Binding-site contacts:
Ligand atom O7 contacts residue ASN603 of chain 1.B at 3.6 Å (h-bond).
Ligand atom O6 contacts residue ASN603 of chain 1.B at 3.8 Å.
Ligand atom C5 contacts residue ASN603 of chain 1.B at 3.7 Å.
Ligand atom C8 contacts residue ASN603 of chain 1.B at 4.5 Å.
Ligand atom O7 contacts residue THR604 of chain 1.B at 3.9 Å.
Ligand atom C4 contacts residue ASN603 of chain 1.B at 4.2 Å.
Ligand atom O5 contacts residue ASN603 of chain 1.B at 2.4 Å (h-bond).
Ligand atom C2 contacts residue ASN603 of chain 1.B at 2.4 Å.
Ligand atom C1 contacts residue ASN603 of chain 1.B at 1.4 Å.
Ligand atom C3 contacts residue ASN603 of chain 1.B at 3.7 Å.
Ligand atom C7 contacts residue ASN603 of chain 1.B at 3.5 Å.
Ligand atom N2 contacts residue ASN603 of chain 1.B at 2.7 Å (h-bond).

Sequence of chain 1.B:
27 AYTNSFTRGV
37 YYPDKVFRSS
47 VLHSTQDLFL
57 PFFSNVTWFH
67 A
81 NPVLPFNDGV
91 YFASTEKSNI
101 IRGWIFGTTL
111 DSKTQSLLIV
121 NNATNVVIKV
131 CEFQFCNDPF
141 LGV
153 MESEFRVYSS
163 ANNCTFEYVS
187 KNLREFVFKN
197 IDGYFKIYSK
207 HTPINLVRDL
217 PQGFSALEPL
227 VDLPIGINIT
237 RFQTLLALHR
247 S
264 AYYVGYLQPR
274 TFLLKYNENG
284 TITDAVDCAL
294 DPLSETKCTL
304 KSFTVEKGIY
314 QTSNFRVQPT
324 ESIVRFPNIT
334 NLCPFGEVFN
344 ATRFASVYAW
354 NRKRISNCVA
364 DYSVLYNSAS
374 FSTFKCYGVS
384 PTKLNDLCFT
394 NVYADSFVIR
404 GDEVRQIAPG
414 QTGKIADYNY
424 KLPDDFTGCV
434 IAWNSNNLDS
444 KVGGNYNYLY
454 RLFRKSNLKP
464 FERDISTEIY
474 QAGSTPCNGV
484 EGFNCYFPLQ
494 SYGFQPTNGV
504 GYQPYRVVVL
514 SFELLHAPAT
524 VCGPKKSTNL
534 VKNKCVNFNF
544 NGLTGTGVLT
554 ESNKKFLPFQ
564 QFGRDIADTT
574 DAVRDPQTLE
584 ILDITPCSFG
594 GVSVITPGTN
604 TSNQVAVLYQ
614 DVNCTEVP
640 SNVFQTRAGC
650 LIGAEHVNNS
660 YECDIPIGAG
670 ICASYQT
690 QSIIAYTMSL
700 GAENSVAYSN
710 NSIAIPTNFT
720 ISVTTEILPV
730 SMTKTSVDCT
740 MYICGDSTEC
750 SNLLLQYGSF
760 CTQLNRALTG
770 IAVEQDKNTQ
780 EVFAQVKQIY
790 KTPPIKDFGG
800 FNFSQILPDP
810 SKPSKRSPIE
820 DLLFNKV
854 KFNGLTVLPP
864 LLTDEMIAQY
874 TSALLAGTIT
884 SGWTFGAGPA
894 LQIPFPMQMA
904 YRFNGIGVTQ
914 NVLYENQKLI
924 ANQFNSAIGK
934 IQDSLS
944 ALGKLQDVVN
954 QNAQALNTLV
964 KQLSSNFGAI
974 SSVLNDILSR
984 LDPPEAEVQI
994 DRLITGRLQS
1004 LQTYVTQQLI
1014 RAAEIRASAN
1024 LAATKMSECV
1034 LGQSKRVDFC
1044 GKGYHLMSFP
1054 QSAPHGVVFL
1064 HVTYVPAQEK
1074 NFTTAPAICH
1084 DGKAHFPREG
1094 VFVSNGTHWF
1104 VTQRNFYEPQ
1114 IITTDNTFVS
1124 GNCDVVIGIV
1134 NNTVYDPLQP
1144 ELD

This protein binds this small molecule.
Small molecule (SMILES): CC(=O)N[C@@H]1[C@@H](O)[C@H](O)[C@@H](CO)O[C@H]1O